Sequence of chain 1.A:
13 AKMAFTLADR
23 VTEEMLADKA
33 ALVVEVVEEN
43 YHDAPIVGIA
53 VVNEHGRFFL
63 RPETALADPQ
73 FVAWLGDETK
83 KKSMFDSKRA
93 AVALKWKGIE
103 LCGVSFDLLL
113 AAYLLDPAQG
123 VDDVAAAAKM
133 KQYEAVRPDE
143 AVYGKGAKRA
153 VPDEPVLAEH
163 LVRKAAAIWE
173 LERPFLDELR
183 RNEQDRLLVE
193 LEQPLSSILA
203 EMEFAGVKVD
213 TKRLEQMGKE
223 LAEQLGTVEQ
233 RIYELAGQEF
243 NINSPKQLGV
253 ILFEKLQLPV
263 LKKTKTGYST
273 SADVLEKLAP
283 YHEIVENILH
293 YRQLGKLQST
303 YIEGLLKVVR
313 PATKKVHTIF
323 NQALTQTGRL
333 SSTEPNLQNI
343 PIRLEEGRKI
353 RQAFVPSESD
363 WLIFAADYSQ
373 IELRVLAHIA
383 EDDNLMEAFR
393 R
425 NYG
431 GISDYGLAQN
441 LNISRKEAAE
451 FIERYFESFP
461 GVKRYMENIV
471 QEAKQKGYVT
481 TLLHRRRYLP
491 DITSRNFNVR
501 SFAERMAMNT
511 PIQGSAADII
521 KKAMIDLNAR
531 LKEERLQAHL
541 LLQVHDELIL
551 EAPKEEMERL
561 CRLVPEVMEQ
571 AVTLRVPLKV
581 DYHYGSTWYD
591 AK

Binding-site contacts:
Ligand atom C5' contacts residue ILE342 of chain 1.A at 3.1 Å (hydrophobic).
Ligand atom OP1 contacts residue THR272 of chain 1.A at 2.8 Å (h-bond).
Ligand atom OP1 contacts residue ARG345 of chain 1.A at 2.9 Å (salt-bridge).
Ligand atom N1 contacts residue DT9 of chain 1.D at 2.9 Å (h-bond).
Ligand atom O2 contacts residue DG12 of chain 1.D at 3.0 Å (h-bond).
Ligand atom OP1 contacts residue THR268 of chain 1.A at 2.7 Å (h-bond).
Ligand atom OP1 contacts residue ARG294 of chain 1.A at 3.0 Å (salt-bridge).
Ligand atom N3 contacts residue DA7 of chain 1.D at 2.8 Å (h-bond).
Ligand atom O2 contacts residue DG5 of chain 1.D at 2.8 Å (h-bond).
Ligand atom N4 contacts residue DG8 of chain 1.D at 3.0 Å (h-bond).
Ligand atom N4 contacts residue DG6 of chain 1.D at 3.0 Å (h-bond).
Ligand atom O2 contacts residue DG13 of chain 1.D at 2.8 Å (h-bond).
Ligand atom N4 contacts residue DG13 of chain 1.D at 3.2 Å (h-bond).
Ligand atom C5' contacts residue ARG294 of chain 1.A at 3.1 Å.
Ligand atom O2 contacts residue DG8 of chain 1.D at 2.8 Å (h-bond).
Ligand atom O2 contacts residue ARG331 of chain 1.A at 2.7 Å (salt-bridge).
Ligand atom N3 contacts residue DG6 of chain 1.D at 2.9 Å (h-bond).
Ligand atom N2 contacts residue DC10 of chain 1.D at 2.9 Å (h-bond).
Ligand atom N3 contacts residue DA11 of chain 1.D at 2.9 Å (h-bond).
Ligand atom O4 contacts residue DA11 of chain 1.D at 3.0 Å (h-bond).
Ligand atom N3 contacts residue DG5 of chain 1.D at 2.9 Å (h-bond).
Ligand atom O2 contacts residue DG12 of chain 1.D at 2.9 Å (h-bond).
Ligand atom O3' contacts residue ARG294 of chain 1.A at 3.1 Å (salt-bridge).
Ligand atom N3 contacts residue DG8 of chain 1.D at 3.0 Å (h-bond).
Ligand atom O6 contacts residue DC10 of chain 1.D at 2.9 Å (h-bond).
Ligand atom OP1 contacts residue ILE344 of chain 1.A at 2.8 Å (h-bond).
Ligand atom O2 contacts residue ASN341 of chain 1.A at 3.0 Å (h-bond).
Ligand atom N4 contacts residue DG5 of chain 1.D at 3.0 Å (h-bond).
Ligand atom O4' contacts residue ASN341 of chain 1.A at 3.2 Å.
Ligand atom O2 contacts residue DG6 of chain 1.D at 2.8 Å (h-bond).
Ligand atom OP2 contacts residue ARG345 of chain 1.A at 2.8 Å (salt-bridge).
Ligand atom N3 contacts residue DG13 of chain 1.D at 2.9 Å (h-bond).
Ligand atom OP1 contacts residue THR266 of chain 1.A at 2.7 Å (h-bond).
Ligand atom N6 contacts residue DT9 of chain 1.D at 2.9 Å (h-bond).
Ligand atom N3 contacts residue DG12 of chain 1.D at 2.9 Å (h-bond).
Ligand atom N4 contacts residue DG12 of chain 1.D at 2.9 Å (h-bond).
Ligand atom N2 contacts residue DA11 of chain 1.D at 3.2 Å.
Ligand atom N1 contacts residue DC10 of chain 1.D at 2.9 Å (h-bond).
Ligand atom OP1 contacts residue LYS267 of chain 1.A at 2.6 Å (salt-bridge).
Ligand atom O4 contacts residue DA7 of chain 1.D at 3.0 Å (h-bond).

A protein and the small-molecule ligand that binds it are described below.
Small molecule (SMILES): Cc1cn([C@H]2C[C@H](O[P](=O)(O)OC[C@H]3O[C@@H](n4ccc(N)nc4=O)C[C@@H]3O[P](=O)(O)OC[C@@H]3CC[C@H](n4ccc(N)nc4=O)O3)[C@@H](CO[P](=O)(O)O[C@H]3C[C@H](n4ccc(N)nc4=O)O[C@@H]3CO[P](=O)(O)O[C@H]3C[C@H](n4cnc5c4NC=NC5N)O[C@@H]3CO[P](=O)(O)O[C@H]3C[C@H](n4cnc5c(=O)[nH]c(N)nc54)O[C@@H]3CO[P](=O)(O)O[C@H]3C[C@H](n4cc(C)c(=O)[nH]c4=O)O[C@@H]3CO[P](=O)(O)O[C@H]3C[C@H](n4ccc(N)nc4=O)O[C@@H]3CO[P](=O)(O)O[C@H]3C[C@H](n4ccc(N)nc4=O)O[C@@H]3CO)O2)c(=O)[nH]c1=O